Binding-site contacts:
Ligand atom C1 contacts residue TYR295 of chain 1.A at 4.0 Å (hydrophobic).
Ligand atom C3 contacts residue TRP407 of chain 1.A at 3.9 Å (hydrophobic).
Ligand atom C5 contacts residue GLU406 of chain 1.A at 3.9 Å.
Ligand atom O2 contacts residue GLU352 of chain 1.A at 2.7 Å (salt-bridge).
Ligand atom C3 contacts residue GLU352 of chain 1.A at 3.4 Å.
Ligand atom O3 contacts residue TRP407 of chain 1.A at 2.9 Å (h-bond).
Ligand atom O5 contacts residue GLU352 of chain 1.A at 3.7 Å.
Ligand atom C4 contacts residue GLU406 of chain 1.A at 3.4 Å.
Ligand atom C4 contacts residue GLU352 of chain 1.A at 4.0 Å.
Ligand atom C4 contacts residue TRP407 of chain 1.A at 3.9 Å (hydrophobic).
Ligand atom O5 contacts residue GLU406 of chain 1.A at 4.2 Å.
Ligand atom C6 contacts residue GLU406 of chain 1.A at 3.3 Å.
Ligand atom O3 contacts residue GLN20 of chain 1.A at 2.7 Å (h-bond).
Ligand atom C3 contacts residue HIS121 of chain 1.A at 3.8 Å.
Ligand atom C2 contacts residue GLU166 of chain 1.A at 3.4 Å.
Ligand atom O2 contacts residue ASN293 of chain 1.A at 3.7 Å.
Ligand atom O4 contacts residue TRP407 of chain 1.A at 3.1 Å (h-bond).
Ligand atom O3 contacts residue TRP399 of chain 1.A at 3.7 Å.
Ligand atom O3 contacts residue HIS121 of chain 1.A at 2.8 Å (h-bond).
Ligand atom C6 contacts residue TYR415 of chain 1.A at 3.7 Å (hydrophobic).
Ligand atom C2 contacts residue HIS121 of chain 1.A at 4.0 Å.
Ligand atom O2 contacts residue GLU166 of chain 1.A at 3.2 Å.
Ligand atom C1 contacts residue GLU166 of chain 1.A at 3.1 Å.
Ligand atom C6 contacts residue TRP399 of chain 1.A at 3.7 Å (hydrophobic).
Ligand atom C2 contacts residue ASN165 of chain 1.A at 4.1 Å.
Ligand atom C1 contacts residue GLU352 of chain 1.A at 3.0 Å.
Ligand atom O2 contacts residue ASN165 of chain 1.A at 2.8 Å (h-bond).
Ligand atom C3 contacts residue GLN20 of chain 1.A at 3.8 Å.
Ligand atom O1 contacts residue GLU166 of chain 1.A at 2.5 Å (salt-bridge).
Ligand atom O4 contacts residue GLU406 of chain 1.A at 2.8 Å (salt-bridge).
Ligand atom O2 contacts residue HIS121 of chain 1.A at 3.3 Å (h-bond).
Ligand atom C4 contacts residue GLN20 of chain 1.A at 4.1 Å.
Ligand atom C6 contacts residue TYR295 of chain 1.A at 3.6 Å (hydrophobic).
Ligand atom C5 contacts residue TRP399 of chain 1.A at 3.6 Å (hydrophobic).
Ligand atom C4 contacts residue TRP399 of chain 1.A at 3.5 Å (hydrophobic).
Ligand atom C5 contacts residue TYR295 of chain 1.A at 3.2 Å (hydrophobic).
Ligand atom C3 contacts residue TRP399 of chain 1.A at 3.7 Å (hydrophobic).
Ligand atom C2 contacts residue GLU352 of chain 1.A at 3.2 Å.
Ligand atom C5 contacts residue GLU352 of chain 1.A at 3.5 Å.
Ligand atom O5 contacts residue TYR295 of chain 1.A at 3.7 Å.

A protein and the small-molecule ligand that binds it are described below.
Small molecule (SMILES): C[C@H]1O[C@@H](O)[C@H](O)[C@@H](O)[C@H]1O

Sequence of chain 1.A:
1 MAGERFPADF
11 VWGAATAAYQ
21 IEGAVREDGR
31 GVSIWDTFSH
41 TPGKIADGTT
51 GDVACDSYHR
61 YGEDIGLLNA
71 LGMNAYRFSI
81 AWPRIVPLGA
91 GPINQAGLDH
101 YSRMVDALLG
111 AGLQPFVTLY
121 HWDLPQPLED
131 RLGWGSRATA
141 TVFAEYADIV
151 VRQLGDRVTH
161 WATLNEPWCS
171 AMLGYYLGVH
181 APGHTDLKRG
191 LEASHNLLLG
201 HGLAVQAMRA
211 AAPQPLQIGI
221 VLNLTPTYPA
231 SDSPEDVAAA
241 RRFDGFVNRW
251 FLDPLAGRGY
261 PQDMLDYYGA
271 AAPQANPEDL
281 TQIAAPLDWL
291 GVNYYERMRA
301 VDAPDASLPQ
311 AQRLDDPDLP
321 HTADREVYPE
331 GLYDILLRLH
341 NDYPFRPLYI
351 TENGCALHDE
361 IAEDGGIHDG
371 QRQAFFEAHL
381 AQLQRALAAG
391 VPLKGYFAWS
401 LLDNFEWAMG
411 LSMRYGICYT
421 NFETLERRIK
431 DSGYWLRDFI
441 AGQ